Binding-site contacts:
Ligand atom O2' contacts residue ALA106 of chain 2.A at 3.8 Å.
Ligand atom C5' contacts residue SER90 of chain 2.A at 3.4 Å.
Ligand atom C4' contacts residue SER90 of chain 2.A at 3.8 Å.
Ligand atom C6 contacts residue ASP177 of chain 2.A at 3.8 Å.
Ligand atom O6 contacts residue LYS197 of chain 2.A at 2.9 Å (salt-bridge).
Ligand atom O2' contacts residue SER105 of chain 2.A at 3.5 Å (h-bond).
Ligand atom C6 contacts residue HIS202 of chain 2.A at 3.7 Å.
Ligand atom C1' contacts residue SER105 of chain 2.A at 4.0 Å.
Ligand atom C4 contacts residue PHE174 of chain 2.A at 3.5 Å (hydrophobic).
Ligand atom C8 contacts residue SER90 of chain 2.A at 3.8 Å.
Ligand atom C5 contacts residue PHE138 of chain 2.A at 4.0 Å (hydrophobic).
Ligand atom C2 contacts residue GLY175 of chain 2.A at 3.8 Å.
Ligand atom C2 contacts residue ASP177 of chain 2.A at 3.1 Å.
Ligand atom O4' contacts residue SER90 of chain 2.A at 3.5 Å (h-bond).
Ligand atom N1 contacts residue PHE138 of chain 2.A at 3.5 Å.
Ligand atom O3' contacts residue ALA106 of chain 2.A at 3.3 Å.
Ligand atom N3 contacts residue PHE138 of chain 2.A at 3.4 Å.
Ligand atom O4' contacts residue SER105 of chain 2.A at 3.4 Å.
Ligand atom N9 contacts residue PHE174 of chain 2.A at 3.9 Å.
Ligand atom N7 contacts residue HIS202 of chain 2.A at 3.2 Å (h-bond).
Ligand atom C4 contacts residue PHE138 of chain 2.A at 3.6 Å (hydrophobic).
Ligand atom N7 contacts residue PHE174 of chain 2.A at 3.6 Å.
Ligand atom N1 contacts residue LYS197 of chain 2.A at 3.5 Å (salt-bridge).
Ligand atom O6 contacts residue PHE174 of chain 2.A at 3.6 Å.
Ligand atom N3 contacts residue PHE174 of chain 2.A at 3.8 Å.
Ligand atom N3 contacts residue TYR176 of chain 2.A at 3.5 Å (h-bond).
Ligand atom C5 contacts residue HIS202 of chain 2.A at 3.6 Å.
Ligand atom N1 contacts residue PHE174 of chain 2.A at 3.5 Å (h-bond).
Ligand atom O2' contacts residue TYR176 of chain 2.A at 3.4 Å.
Ligand atom C2 contacts residue PHE174 of chain 2.A at 3.0 Å (hydrophobic).
Ligand atom O6 contacts residue ASP177 of chain 2.A at 4.0 Å.
Ligand atom C2 contacts residue PHE138 of chain 2.A at 3.3 Å (hydrophobic).
Ligand atom O4' contacts residue GLY91 of chain 2.A at 3.3 Å.
Ligand atom N3 contacts residue GLY175 of chain 2.A at 3.8 Å.
Ligand atom N1 contacts residue ASP177 of chain 2.A at 2.7 Å (salt-bridge).
Ligand atom C5 contacts residue PHE174 of chain 2.A at 3.3 Å (hydrophobic).
Ligand atom O6 contacts residue HIS202 of chain 2.A at 3.0 Å.
Ligand atom C6 contacts residue LYS197 of chain 2.A at 3.6 Å.
Ligand atom C2 contacts residue TYR176 of chain 2.A at 3.4 Å (hydrophobic).
Ligand atom C6 contacts residue PHE174 of chain 2.A at 3.4 Å (hydrophobic).

This small molecule binds to this protein.
Small molecule (SMILES): O=c1[nH]cnc2c1ncn2[C@@H]1O[C@H](COP(=O)(O)O)[C@@H](O)[C@H]1O

Sequence of chain 2.A:
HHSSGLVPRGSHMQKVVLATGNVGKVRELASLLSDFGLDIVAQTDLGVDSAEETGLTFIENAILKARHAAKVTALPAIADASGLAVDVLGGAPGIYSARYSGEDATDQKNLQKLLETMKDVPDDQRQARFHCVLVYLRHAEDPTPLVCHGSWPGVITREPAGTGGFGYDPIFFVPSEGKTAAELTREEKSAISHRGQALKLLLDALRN